The protein below binds the small molecule below.
Small molecule (SMILES): NCC(=O)O

Sequence of chain 1.B:
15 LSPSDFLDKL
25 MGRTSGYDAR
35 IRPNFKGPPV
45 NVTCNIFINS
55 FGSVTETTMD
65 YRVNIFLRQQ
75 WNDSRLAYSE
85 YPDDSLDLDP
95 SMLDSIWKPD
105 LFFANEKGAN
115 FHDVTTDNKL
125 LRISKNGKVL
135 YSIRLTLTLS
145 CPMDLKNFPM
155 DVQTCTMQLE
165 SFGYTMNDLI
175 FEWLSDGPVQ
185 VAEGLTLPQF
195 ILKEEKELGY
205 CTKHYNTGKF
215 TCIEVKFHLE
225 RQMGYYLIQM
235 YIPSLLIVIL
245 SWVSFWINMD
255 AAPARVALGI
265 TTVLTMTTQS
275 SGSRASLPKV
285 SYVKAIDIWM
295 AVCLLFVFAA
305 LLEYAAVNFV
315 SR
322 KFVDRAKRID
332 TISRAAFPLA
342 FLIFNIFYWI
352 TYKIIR

Sequence of chain 1.A:
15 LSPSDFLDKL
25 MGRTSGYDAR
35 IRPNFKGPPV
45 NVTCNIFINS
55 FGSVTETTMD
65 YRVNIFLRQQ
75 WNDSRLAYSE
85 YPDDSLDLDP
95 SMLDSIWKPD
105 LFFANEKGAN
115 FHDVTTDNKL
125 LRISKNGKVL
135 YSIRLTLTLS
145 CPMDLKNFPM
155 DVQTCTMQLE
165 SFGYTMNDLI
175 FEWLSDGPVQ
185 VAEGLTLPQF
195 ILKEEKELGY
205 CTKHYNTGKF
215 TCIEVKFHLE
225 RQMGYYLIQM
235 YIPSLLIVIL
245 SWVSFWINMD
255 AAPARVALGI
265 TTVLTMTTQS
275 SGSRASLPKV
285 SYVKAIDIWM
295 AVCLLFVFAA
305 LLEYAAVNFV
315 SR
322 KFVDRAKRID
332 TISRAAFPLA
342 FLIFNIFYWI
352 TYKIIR

Binding-site contacts:
Ligand atom CA contacts residue LEU124 of chain 1.B at 3.9 Å (hydrophobic).
Ligand atom CA contacts residue PHE166 of chain 1.A at 3.1 Å (hydrophobic).
Ligand atom OXT contacts residue TYR209 of chain 1.A at 4.0 Å.
Ligand atom OXT contacts residue SER136 of chain 1.B at 4.2 Å.
Ligand atom C contacts residue PHE166 of chain 1.A at 4.1 Å (hydrophobic).
Ligand atom O contacts residue PHE70 of chain 1.B at 3.0 Å.
Ligand atom C contacts residue SER136 of chain 1.B at 3.3 Å.
Ligand atom CA contacts residue SER136 of chain 1.B at 3.4 Å.
Ligand atom C contacts residue ARG72 of chain 1.B at 3.5 Å.
Ligand atom O contacts residue SER136 of chain 1.B at 2.8 Å (h-bond).
Ligand atom C contacts residue PHE214 of chain 1.A at 4.2 Å (hydrophobic).
Ligand atom CA contacts residue PHE214 of chain 1.A at 3.8 Å (hydrophobic).
Ligand atom OXT contacts residue PHE214 of chain 1.A at 3.7 Å.
Ligand atom O contacts residue PHE166 of chain 1.A at 4.0 Å.
Ligand atom OXT contacts residue ARG72 of chain 1.B at 3.2 Å (salt-bridge).
Ligand atom C contacts residue PHE70 of chain 1.B at 4.0 Å (hydrophobic).
Ligand atom N contacts residue PHE166 of chain 1.A at 3.2 Å.
Ligand atom O contacts residue ARG72 of chain 1.B at 3.0 Å (salt-bridge).
Ligand atom OXT contacts residue THR211 of chain 1.A at 3.1 Å (h-bond).
Ligand atom OXT contacts residue LEU124 of chain 1.B at 4.3 Å.
Ligand atom C contacts residue LEU124 of chain 1.B at 4.5 Å (hydrophobic).
Ligand atom C contacts residue THR211 of chain 1.A at 4.3 Å.
Ligand atom N contacts residue PHE214 of chain 1.A at 3.0 Å.
Ligand atom N contacts residue SER165 of chain 1.A at 4.5 Å.
Ligand atom N contacts residue TYR209 of chain 1.A at 3.9 Å.